The small molecule below binds the protein below.
Small molecule (SMILES): CC(=O)N[C@H]1[C@H](O[C@H]2[C@H](O)[C@@H](NC(C)=O)CO[C@@H]2CO)O[C@H](CO)[C@@H](O)[C@@H]1O

Sequence of chain 1.C:
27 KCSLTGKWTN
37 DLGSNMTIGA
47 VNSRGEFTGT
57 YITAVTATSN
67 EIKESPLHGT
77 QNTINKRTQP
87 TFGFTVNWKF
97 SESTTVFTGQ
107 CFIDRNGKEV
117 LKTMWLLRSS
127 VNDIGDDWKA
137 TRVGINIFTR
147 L

Binding-site contacts:
Ligand atom C3 contacts residue ASN41 of chain 1.C at 3.8 Å.
Ligand atom C1 contacts residue ASN41 of chain 1.C at 1.4 Å.
Ligand atom N2 contacts residue GLY39 of chain 1.C at 3.2 Å (h-bond).
Ligand atom C8 contacts residue ILE58 of chain 1.C at 4.0 Å (hydrophobic).
Ligand atom C6 contacts residue LEU147 of chain 1.C at 3.3 Å (hydrophobic).
Ligand atom O7 contacts residue ILE58 of chain 1.C at 3.9 Å.
Ligand atom O5 contacts residue ASN41 of chain 1.C at 2.5 Å (h-bond).
Ligand atom N2 contacts residue ASN41 of chain 1.C at 2.7 Å (h-bond).
Ligand atom C7 contacts residue ASN41 of chain 1.C at 3.6 Å.
Ligand atom C8 contacts residue THR59 of chain 1.C at 4.2 Å.
Ligand atom C2 contacts residue GLY39 of chain 1.C at 4.3 Å.
Ligand atom C4 contacts residue ASN41 of chain 1.C at 4.3 Å.
Ligand atom C7 contacts residue ILE58 of chain 1.C at 4.4 Å (hydrophobic).
Ligand atom C1 contacts residue GLY39 of chain 1.C at 4.3 Å.
Ligand atom O7 contacts residue ASN41 of chain 1.C at 3.5 Å (h-bond).
Ligand atom C2 contacts residue ASN41 of chain 1.C at 2.4 Å.
Ligand atom C8 contacts residue ALA60 of chain 1.C at 3.9 Å (hydrophobic).
Ligand atom C5 contacts residue LEU147 of chain 1.C at 3.7 Å (hydrophobic).
Ligand atom C5 contacts residue ASN41 of chain 1.C at 3.7 Å.
Ligand atom C1 contacts residue LEU147 of chain 1.C at 4.3 Å (hydrophobic).
Ligand atom C8 contacts residue GLY39 of chain 1.C at 3.3 Å.
Ligand atom C7 contacts residue GLY39 of chain 1.C at 3.8 Å.
Ligand atom O5 contacts residue LEU147 of chain 1.C at 3.7 Å.